A protein and the small-molecule ligand that binds it are described below.
Small molecule (SMILES): Nc1nc2c(ncn2[C@@H]2O[C@H](CO)[C@@H](O)[C@H]2OP(=O)(O)O)c(=O)[nH]1

Sequence of chain 1.A:
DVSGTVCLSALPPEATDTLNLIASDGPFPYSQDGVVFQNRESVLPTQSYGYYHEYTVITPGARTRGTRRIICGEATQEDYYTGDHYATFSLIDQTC

Binding-site contacts:
Ligand atom N3 contacts residue TYR86 of chain 1.A at 3.7 Å.
Ligand atom O3P contacts residue TYR86 of chain 1.A at 2.3 Å (h-bond).
Ligand atom C2 contacts residue GLU41 of chain 1.A at 3.4 Å.
Ligand atom O6 contacts residue PHE37 of chain 1.A at 3.5 Å.
Ligand atom C1' contacts residue GLU54 of chain 1.A at 3.9 Å.
Ligand atom O3P contacts residue GLU54 of chain 1.A at 2.5 Å (salt-bridge).
Ligand atom O3' contacts residue HIS85 of chain 1.A at 3.5 Å.
Ligand atom N7 contacts residue PHE37 of chain 1.A at 3.6 Å.
Ligand atom O6 contacts residue GLN38 of chain 1.A at 3.4 Å.
Ligand atom C6 contacts residue ARG40 of chain 1.A at 3.9 Å.
Ligand atom O2P contacts residue HIS85 of chain 1.A at 2.8 Å (h-bond).
Ligand atom O6 contacts residue ARG40 of chain 1.A at 2.9 Å (salt-bridge).
Ligand atom N1 contacts residue PHE37 of chain 1.A at 3.7 Å.
Ligand atom O6 contacts residue GLU41 of chain 1.A at 3.8 Å.
Ligand atom C5 contacts residue PHE37 of chain 1.A at 3.5 Å (hydrophobic).
Ligand atom O1P contacts residue ARG65 of chain 1.A at 2.8 Å (salt-bridge).
Ligand atom C5 contacts residue ARG40 of chain 1.A at 3.7 Å.
Ligand atom O3P contacts residue ARG69 of chain 1.A at 3.8 Å.
Ligand atom P contacts residue HIS85 of chain 1.A at 3.9 Å.
Ligand atom O6 contacts residue ASN39 of chain 1.A at 2.7 Å (h-bond).
Ligand atom N2 contacts residue GLU41 of chain 1.A at 3.1 Å (salt-bridge).
Ligand atom O2P contacts residue ARG69 of chain 1.A at 2.7 Å (salt-bridge).
Ligand atom C5 contacts residue GLN38 of chain 1.A at 3.8 Å.
Ligand atom N1 contacts residue GLU41 of chain 1.A at 2.7 Å (salt-bridge).
Ligand atom O1P contacts residue GLU54 of chain 1.A at 3.6 Å (salt-bridge).
Ligand atom P contacts residue GLU54 of chain 1.A at 3.6 Å.
Ligand atom N7 contacts residue GLN38 of chain 1.A at 3.0 Å (h-bond).
Ligand atom C2' contacts residue TYR86 of chain 1.A at 3.9 Å (hydrophobic).
Ligand atom P contacts residue ARG69 of chain 1.A at 3.9 Å.
Ligand atom O2P contacts residue ARG65 of chain 1.A at 3.7 Å.
Ligand atom P contacts residue TYR86 of chain 1.A at 3.7 Å.
Ligand atom C6 contacts residue PHE37 of chain 1.A at 3.3 Å (hydrophobic).
Ligand atom N7 contacts residue ARG40 of chain 1.A at 3.7 Å.
Ligand atom C6 contacts residue ASN39 of chain 1.A at 3.9 Å.
Ligand atom C6 contacts residue GLU41 of chain 1.A at 3.7 Å.
Ligand atom O5' contacts residue ARG40 of chain 1.A at 2.8 Å (salt-bridge).
Ligand atom C2 contacts residue TYR86 of chain 1.A at 3.7 Å (hydrophobic).
Ligand atom N2 contacts residue TYR86 of chain 1.A at 3.7 Å.
Ligand atom P contacts residue ARG65 of chain 1.A at 3.6 Å.
Ligand atom O2P contacts residue TYR86 of chain 1.A at 3.9 Å.